A protein and the small-molecule ligand that binds it are described below.
Small molecule (SMILES): O=C(O)[C@H](O)[C@@H](O)[C@H](O)[C@H](O)CO

Binding-site contacts:
Ligand atom O2 contacts residue GLN20 of chain 2.C at 4.0 Å.
Ligand atom C4 contacts residue GLU405 of chain 2.C at 3.7 Å.
Ligand atom O3 contacts residue GLN20 of chain 2.C at 2.4 Å (h-bond).
Ligand atom O6 contacts residue GLU405 of chain 2.C at 3.5 Å (salt-bridge).
Ligand atom O3 contacts residue TRP406 of chain 2.C at 2.7 Å (h-bond).
Ligand atom O3 contacts residue TRP398 of chain 2.C at 3.2 Å.
Ligand atom O5 contacts residue TYR296 of chain 2.C at 2.5 Å (h-bond).
Ligand atom O1A contacts residue TRP122 of chain 2.C at 3.1 Å.
Ligand atom O1B contacts residue GLU166 of chain 2.C at 2.9 Å (salt-bridge).
Ligand atom C3 contacts residue GLN20 of chain 2.C at 3.8 Å.
Ligand atom O1A contacts residue ASN165 of chain 2.C at 3.3 Å (h-bond).
Ligand atom O5 contacts residue GLU352 of chain 2.C at 3.1 Å (salt-bridge).
Ligand atom C5 contacts residue TYR296 of chain 2.C at 3.5 Å (hydrophobic).
Ligand atom C5 contacts residue GLU405 of chain 2.C at 3.8 Å.
Ligand atom O1B contacts residue GLU352 of chain 2.C at 2.9 Å (salt-bridge).
Ligand atom O6 contacts residue PHE414 of chain 2.C at 3.7 Å.
Ligand atom O1A contacts residue GLU352 of chain 2.C at 3.9 Å.
Ligand atom O6 contacts residue TRP326 of chain 2.C at 3.0 Å.
Ligand atom C1 contacts residue GLU166 of chain 2.C at 3.1 Å.
Ligand atom O2 contacts residue ASN165 of chain 2.C at 3.5 Å (h-bond).
Ligand atom C6 contacts residue GLU405 of chain 2.C at 3.2 Å.
Ligand atom O4 contacts residue GLN20 of chain 2.C at 3.7 Å.
Ligand atom C2 contacts residue HIS121 of chain 2.C at 3.7 Å.
Ligand atom O1A contacts residue GLU166 of chain 2.C at 2.2 Å (salt-bridge).
Ligand atom C3 contacts residue TRP398 of chain 2.C at 3.5 Å (hydrophobic).
Ligand atom C5 contacts residue TRP398 of chain 2.C at 3.4 Å (hydrophobic).
Ligand atom C3 contacts residue TRP406 of chain 2.C at 3.5 Å (hydrophobic).
Ligand atom O2 contacts residue GLU352 of chain 2.C at 3.1 Å (salt-bridge).
Ligand atom O2 contacts residue TRP398 of chain 2.C at 4.0 Å.
Ligand atom C4 contacts residue TRP406 of chain 2.C at 3.8 Å (hydrophobic).
Ligand atom C1 contacts residue GLU352 of chain 2.C at 2.8 Å.
Ligand atom O4 contacts residue GLU405 of chain 2.C at 2.6 Å (salt-bridge).
Ligand atom C1 contacts residue ASN165 of chain 2.C at 3.9 Å.
Ligand atom C2 contacts residue GLU352 of chain 2.C at 3.7 Å.
Ligand atom C2 contacts residue TRP122 of chain 2.C at 3.8 Å (hydrophobic).
Ligand atom C6 contacts residue PHE414 of chain 2.C at 3.5 Å (hydrophobic).
Ligand atom C6 contacts residue TRP398 of chain 2.C at 3.9 Å (hydrophobic).
Ligand atom C2 contacts residue TRP406 of chain 2.C at 3.7 Å (hydrophobic).
Ligand atom O2 contacts residue HIS121 of chain 2.C at 2.6 Å.
Ligand atom O4 contacts residue TRP406 of chain 2.C at 3.1 Å.

Sequence of chain 2.C:
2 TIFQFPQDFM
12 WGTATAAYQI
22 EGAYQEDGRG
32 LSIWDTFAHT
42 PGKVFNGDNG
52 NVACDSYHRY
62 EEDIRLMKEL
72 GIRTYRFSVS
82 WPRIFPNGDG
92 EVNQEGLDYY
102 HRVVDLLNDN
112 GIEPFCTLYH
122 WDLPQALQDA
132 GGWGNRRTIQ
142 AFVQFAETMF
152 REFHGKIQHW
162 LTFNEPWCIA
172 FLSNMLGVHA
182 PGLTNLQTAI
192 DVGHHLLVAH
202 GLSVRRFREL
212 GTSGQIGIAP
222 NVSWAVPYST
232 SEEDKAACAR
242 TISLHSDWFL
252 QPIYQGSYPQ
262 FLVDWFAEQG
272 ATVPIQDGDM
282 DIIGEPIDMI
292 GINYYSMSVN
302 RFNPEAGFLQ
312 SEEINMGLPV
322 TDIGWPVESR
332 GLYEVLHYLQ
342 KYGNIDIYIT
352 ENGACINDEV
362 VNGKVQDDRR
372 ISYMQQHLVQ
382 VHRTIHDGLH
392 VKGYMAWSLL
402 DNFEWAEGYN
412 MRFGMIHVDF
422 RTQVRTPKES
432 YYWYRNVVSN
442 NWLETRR